Binding-site contacts:
Ligand atom CAD contacts residue TYR258 of chain 1.B at 4.1 Å (hydrophobic).
Ligand atom CAC contacts residue ARG81 of chain 1.B at 4.1 Å.
Ligand atom CAF contacts residue ARG81 of chain 1.B at 3.9 Å.
Ligand atom CAF contacts residue GLY85 of chain 1.B at 3.8 Å.
Ligand atom CAF contacts residue ASP86 of chain 1.B at 4.4 Å.
Ligand atom CAB contacts residue ARG81 of chain 1.B at 3.2 Å.
Ligand atom CAA contacts residue ARG81 of chain 1.B at 3.1 Å.
Ligand atom CAE contacts residue ARG81 of chain 1.B at 3.6 Å.
Ligand atom CAG contacts residue ARG81 of chain 1.B at 3.3 Å.
Ligand atom CAD contacts residue ASP86 of chain 1.B at 3.9 Å.
Ligand atom CAD contacts residue GLY85 of chain 1.B at 3.8 Å.
Ligand atom CAH contacts residue ARG81 of chain 1.B at 3.4 Å.
Ligand atom CAD contacts residue ARG81 of chain 1.B at 4.4 Å.

The protein below binds the small molecule below.
Small molecule (SMILES): C=Cc1ccccc1

Sequence of chain 1.B:
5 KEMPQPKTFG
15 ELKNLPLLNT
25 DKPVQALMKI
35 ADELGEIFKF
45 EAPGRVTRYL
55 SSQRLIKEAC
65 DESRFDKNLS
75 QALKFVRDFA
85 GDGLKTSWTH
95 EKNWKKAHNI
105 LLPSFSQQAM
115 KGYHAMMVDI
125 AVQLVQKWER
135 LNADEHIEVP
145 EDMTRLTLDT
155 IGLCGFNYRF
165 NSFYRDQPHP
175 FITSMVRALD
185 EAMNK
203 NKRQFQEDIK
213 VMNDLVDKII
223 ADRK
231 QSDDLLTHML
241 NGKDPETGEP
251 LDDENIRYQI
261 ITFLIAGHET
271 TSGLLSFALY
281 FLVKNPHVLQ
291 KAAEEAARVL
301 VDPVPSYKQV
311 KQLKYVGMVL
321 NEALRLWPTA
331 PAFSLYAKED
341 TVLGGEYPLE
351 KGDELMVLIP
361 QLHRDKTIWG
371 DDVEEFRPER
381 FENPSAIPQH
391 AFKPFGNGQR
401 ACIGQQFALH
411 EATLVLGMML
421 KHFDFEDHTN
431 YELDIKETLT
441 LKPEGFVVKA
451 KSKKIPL